Binding-site contacts:
Ligand atom CAU contacts residue ILE138 of chain 1.A at 4.3 Å (hydrophobic).
Ligand atom CAO contacts residue ILE192 of chain 1.A at 4.3 Å (hydrophobic).
Ligand atom CAM contacts residue ARG127 of chain 1.A at 3.9 Å.
Ligand atom CAU contacts residue VAL104 of chain 1.A at 4.3 Å (hydrophobic).
Ligand atom CBB contacts residue GLU100 of chain 1.A at 4.4 Å.
Ligand atom CAC contacts residue CYS103 of chain 1.A at 3.6 Å (hydrophobic).
Ligand atom OAH contacts residue VAL130 of chain 1.A at 4.3 Å.
Ligand atom CAE contacts residue ILE138 of chain 1.A at 4.1 Å (hydrophobic).
Ligand atom CAB contacts residue ILE184 of chain 1.A at 4.1 Å (hydrophobic).
Ligand atom CAL contacts residue ARG127 of chain 1.A at 3.9 Å.
Ligand atom CAT contacts residue ILE131 of chain 1.A at 4.0 Å (hydrophobic).
Ligand atom CAB contacts residue VAL142 of chain 1.A at 4.3 Å (hydrophobic).
Ligand atom OAH contacts residue ARG127 of chain 1.A at 3.2 Å.
Ligand atom CBH contacts residue THR134 of chain 1.A at 4.2 Å.
Ligand atom CBA contacts residue ILE184 of chain 1.A at 3.7 Å (hydrophobic).
Ligand atom CAA contacts residue ILE184 of chain 1.A at 3.6 Å (hydrophobic).
Ligand atom CAS contacts residue ILE138 of chain 1.A at 4.1 Å (hydrophobic).
Ligand atom CAR contacts residue ILE131 of chain 1.A at 4.0 Å (hydrophobic).
Ligand atom CAC contacts residue GLU100 of chain 1.A at 3.7 Å.
Ligand atom CAY contacts residue VAL130 of chain 1.A at 4.0 Å (hydrophobic).
Ligand atom CAJ contacts residue PRO189 of chain 1.A at 4.0 Å (hydrophobic).
Ligand atom CAJ contacts residue GLU100 of chain 1.A at 4.2 Å.
Ligand atom OAW contacts residue ILE131 of chain 1.A at 3.5 Å.
Ligand atom CBC contacts residue ILE131 of chain 1.A at 3.5 Å (hydrophobic).
Ligand atom CAA contacts residue ILE188 of chain 1.A at 4.0 Å (hydrophobic).
Ligand atom CAB contacts residue ILE138 of chain 1.A at 3.8 Å (hydrophobic).
Ligand atom CAS contacts residue THR134 of chain 1.A at 4.1 Å.
Ligand atom CAR contacts residue THR134 of chain 1.A at 3.8 Å.
Ligand atom CAS contacts residue VAL135 of chain 1.A at 4.3 Å (hydrophobic).
Ligand atom OAF contacts residue VAL130 of chain 1.A at 4.5 Å.
Ligand atom CAB contacts residue GLU100 of chain 1.A at 3.9 Å.
Ligand atom CAT contacts residue THR134 of chain 1.A at 3.5 Å.
Ligand atom CAD contacts residue THR134 of chain 1.A at 3.8 Å.
Ligand atom CAN contacts residue GLU100 of chain 1.A at 4.4 Å.
Ligand atom CAQ contacts residue ILE107 of chain 1.A at 4.4 Å (hydrophobic).
Ligand atom CAM contacts residue VAL130 of chain 1.A at 3.8 Å (hydrophobic).
Ligand atom CAX contacts residue ARG127 of chain 1.A at 4.0 Å.
Ligand atom OAG contacts residue VAL130 of chain 1.A at 4.0 Å.
Ligand atom CAU contacts residue VAL135 of chain 1.A at 4.1 Å (hydrophobic).
Ligand atom CBA contacts residue GLU100 of chain 1.A at 4.0 Å.

This small molecule binds to this protein.
Small molecule (SMILES): CC(C)CCC[C@@H](C)[C@H]1CC[C@H]2[C@@H]3CC=C4C[C@@H](OC(=O)CCC(=O)O)CC[C@]4(C)[C@H]3CC[C@]12C

Sequence of chain 1.A:
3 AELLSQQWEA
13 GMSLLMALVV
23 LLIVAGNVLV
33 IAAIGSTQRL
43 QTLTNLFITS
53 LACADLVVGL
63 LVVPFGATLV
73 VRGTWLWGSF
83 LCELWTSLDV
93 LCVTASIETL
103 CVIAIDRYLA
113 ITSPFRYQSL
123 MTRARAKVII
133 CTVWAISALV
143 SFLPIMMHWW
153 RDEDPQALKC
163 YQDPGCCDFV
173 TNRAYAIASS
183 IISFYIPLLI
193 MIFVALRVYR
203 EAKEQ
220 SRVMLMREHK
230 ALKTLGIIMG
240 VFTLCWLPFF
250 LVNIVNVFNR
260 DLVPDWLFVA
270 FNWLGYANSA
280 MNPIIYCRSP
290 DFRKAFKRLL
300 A